Binding-site contacts:
Ligand atom O4 contacts residue GOL1 of chain 1.L at 3.7 Å.
Ligand atom C6 contacts residue GOL1 of chain 1.L at 3.3 Å.
Ligand atom C27 contacts residue PRO217 of chain 1.A at 3.5 Å (hydrophobic).
Ligand atom CL contacts residue PRO217 of chain 1.A at 3.4 Å.
Ligand atom C22 contacts residue PRO217 of chain 1.A at 3.7 Å (hydrophobic).
Ligand atom C7 contacts residue MG1 of chain 1.I at 3.0 Å.
Ligand atom C24 contacts residue PRO217 of chain 1.A at 3.9 Å (hydrophobic).
Ligand atom C7 contacts residue MG1 of chain 1.H at 3.0 Å.
Ligand atom N1 contacts residue GOL1 of chain 1.L at 4.0 Å.
Ligand atom F contacts residue GLN218 of chain 1.A at 3.6 Å.
Ligand atom C25 contacts residue PRO217 of chain 1.A at 3.7 Å (hydrophobic).
Ligand atom O contacts residue MG1 of chain 1.H at 2.3 Å.
Ligand atom O1 contacts residue ASP188 of chain 1.A at 2.8 Å (salt-bridge).
Ligand atom C26 contacts residue PRO217 of chain 1.A at 3.5 Å (hydrophobic).
Ligand atom O contacts residue GLU224 of chain 1.A at 2.9 Å (salt-bridge).
Ligand atom C7 contacts residue GLU224 of chain 1.A at 4.0 Å.
Ligand atom C6 contacts residue ASP188 of chain 1.A at 3.5 Å.
Ligand atom O1 contacts residue GOL1 of chain 1.L at 3.2 Å (h-bond).
Ligand atom O1 contacts residue ASP131 of chain 1.A at 3.9 Å.
Ligand atom C2 contacts residue MG1 of chain 1.I at 3.5 Å.
Ligand atom C1 contacts residue GLU224 of chain 1.A at 3.9 Å.
Ligand atom C3 contacts residue GOL1 of chain 1.L at 4.0 Å.
Ligand atom C7 contacts residue GOL1 of chain 1.L at 3.6 Å.
Ligand atom O1 contacts residue MG1 of chain 1.H at 1.9 Å.
Ligand atom C7 contacts residue ASP188 of chain 1.A at 3.8 Å.
Ligand atom C1 contacts residue MG1 of chain 1.I at 3.0 Å.
Ligand atom CL contacts residue GLN218 of chain 1.A at 3.7 Å.
Ligand atom O contacts residue ASP131 of chain 1.A at 3.1 Å (salt-bridge).
Ligand atom O contacts residue MG1 of chain 1.I at 1.9 Å.
Ligand atom C6 contacts residue MG1 of chain 1.H at 2.7 Å.
Ligand atom O contacts residue ASP188 of chain 1.A at 3.3 Å (salt-bridge).
Ligand atom CL contacts residue GLU224 of chain 1.A at 3.5 Å.
Ligand atom C23 contacts residue PRO217 of chain 1.A at 3.9 Å (hydrophobic).
Ligand atom C16 contacts residue GOL1 of chain 1.L at 3.9 Å.
Ligand atom C contacts residue PRO217 of chain 1.A at 3.8 Å (hydrophobic).
Ligand atom C18 contacts residue GLY190 of chain 1.A at 3.6 Å.
Ligand atom C2 contacts residue GOL1 of chain 1.L at 3.9 Å.
Ligand atom O contacts residue GOL1 of chain 1.L at 3.7 Å.
Ligand atom O5 contacts residue MG1 of chain 1.I at 2.0 Å.
Ligand atom O5 contacts residue GLU224 of chain 1.A at 2.8 Å (salt-bridge).

Sequence of chain 1.A:
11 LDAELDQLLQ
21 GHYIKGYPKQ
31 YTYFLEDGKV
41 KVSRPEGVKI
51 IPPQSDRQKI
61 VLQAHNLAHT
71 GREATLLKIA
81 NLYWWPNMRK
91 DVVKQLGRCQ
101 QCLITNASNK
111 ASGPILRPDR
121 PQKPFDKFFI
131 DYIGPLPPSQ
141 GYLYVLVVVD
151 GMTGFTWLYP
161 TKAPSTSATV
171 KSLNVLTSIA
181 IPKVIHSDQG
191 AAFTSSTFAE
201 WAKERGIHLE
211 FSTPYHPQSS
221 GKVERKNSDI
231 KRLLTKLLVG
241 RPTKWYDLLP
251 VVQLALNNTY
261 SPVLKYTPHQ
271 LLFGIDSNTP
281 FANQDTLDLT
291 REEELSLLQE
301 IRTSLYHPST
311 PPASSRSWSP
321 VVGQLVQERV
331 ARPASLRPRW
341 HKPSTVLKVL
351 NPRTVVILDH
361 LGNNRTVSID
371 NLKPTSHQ

This protein binds this small molecule.
Small molecule (SMILES): O=C1c2c(c3n(c(=O)c2O)[C@]2(CC[C@@H]4C[C@@H]42)N(CCN2C(=O)C=CC2=O)C3=O)CCN1Cc1ccc(F)c(Cl)c1